Binding-site contacts:
Ligand atom C1 contacts residue THR147 of chain 3.B at 4.1 Å.
Ligand atom C4 contacts residue ASN145 of chain 3.B at 4.2 Å.
Ligand atom C6 contacts residue GLU161 of chain 3.B at 4.4 Å.
Ligand atom O7 contacts residue ASN145 of chain 3.B at 3.4 Å (h-bond).
Ligand atom C8 contacts residue GLU30 of chain 3.B at 4.0 Å.
Ligand atom C2 contacts residue ASN145 of chain 3.B at 2.4 Å.
Ligand atom C5 contacts residue ASN145 of chain 3.B at 3.7 Å.
Ligand atom C1 contacts residue ASN145 of chain 3.B at 1.4 Å.
Ligand atom O5 contacts residue ASN145 of chain 3.B at 2.4 Å (h-bond).
Ligand atom C7 contacts residue ASN145 of chain 3.B at 3.3 Å.
Ligand atom N2 contacts residue THR147 of chain 3.B at 4.2 Å.
Ligand atom N2 contacts residue ASN145 of chain 3.B at 2.8 Å (h-bond).
Ligand atom C8 contacts residue ASN145 of chain 3.B at 4.4 Å.
Ligand atom C3 contacts residue ASN145 of chain 3.B at 3.8 Å.

Sequence of chain 3.B:
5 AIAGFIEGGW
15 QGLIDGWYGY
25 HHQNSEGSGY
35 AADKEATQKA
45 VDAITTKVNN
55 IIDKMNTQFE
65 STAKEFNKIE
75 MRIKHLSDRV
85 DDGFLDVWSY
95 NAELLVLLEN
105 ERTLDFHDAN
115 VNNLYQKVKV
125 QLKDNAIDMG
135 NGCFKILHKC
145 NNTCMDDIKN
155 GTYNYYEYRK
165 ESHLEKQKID

A protein and the small-molecule ligand that binds it are described below.
Small molecule (SMILES): CC(=O)N[C@@H]1[C@@H](O)[C@H](O)[C@@H](CO)O[C@H]1O